Sequence of chain 1.B:
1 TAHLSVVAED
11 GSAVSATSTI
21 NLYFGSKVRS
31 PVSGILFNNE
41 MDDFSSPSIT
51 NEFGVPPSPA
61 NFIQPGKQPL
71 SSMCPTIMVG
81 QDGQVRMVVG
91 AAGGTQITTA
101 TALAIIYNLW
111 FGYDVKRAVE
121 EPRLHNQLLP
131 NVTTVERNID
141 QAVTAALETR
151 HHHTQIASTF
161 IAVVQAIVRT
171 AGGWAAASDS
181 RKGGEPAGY

A small-molecule ligand and the protein it binds are described below.
Small molecule (SMILES): CC(=O)N[C@@H]1[C@@H](O)[C@H](O)[C@@H](CO)O[C@H]1O

Binding-site contacts:
Ligand atom O7 contacts residue PRO338 of chain 1.A at 3.1 Å.
Ligand atom C2 contacts residue ASN131 of chain 1.B at 2.4 Å.
Ligand atom O4 contacts residue HIS337 of chain 1.A at 4.1 Å.
Ligand atom C5 contacts residue HIS151 of chain 1.B at 4.4 Å.
Ligand atom C7 contacts residue PRO338 of chain 1.A at 4.3 Å (hydrophobic).
Ligand atom C3 contacts residue ASN131 of chain 1.B at 3.7 Å.
Ligand atom C5 contacts residue ASN131 of chain 1.B at 3.6 Å.
Ligand atom C8 contacts residue ILE339 of chain 1.A at 3.8 Å (hydrophobic).
Ligand atom C6 contacts residue THR336 of chain 1.A at 3.7 Å.
Ligand atom C5 contacts residue HIS337 of chain 1.A at 4.1 Å.
Ligand atom C7 contacts residue ILE339 of chain 1.A at 4.0 Å (hydrophobic).
Ligand atom O6 contacts residue HIS151 of chain 1.B at 2.9 Å (h-bond).
Ligand atom O6 contacts residue THR336 of chain 1.A at 3.8 Å.
Ligand atom C1 contacts residue ARG294 of chain 1.A at 4.4 Å.
Ligand atom O4 contacts residue PRO338 of chain 1.A at 4.0 Å.
Ligand atom O7 contacts residue ASN131 of chain 1.B at 3.6 Å.
Ligand atom N2 contacts residue ASN131 of chain 1.B at 2.8 Å (h-bond).
Ligand atom O7 contacts residue ILE339 of chain 1.A at 2.8 Å (h-bond).
Ligand atom C3 contacts residue PRO338 of chain 1.A at 4.2 Å (hydrophobic).
Ligand atom C1 contacts residue ASN131 of chain 1.B at 1.4 Å.
Ligand atom C6 contacts residue HIS151 of chain 1.B at 3.0 Å.
Ligand atom O5 contacts residue ASN131 of chain 1.B at 2.4 Å (h-bond).
Ligand atom C5 contacts residue THR336 of chain 1.A at 4.5 Å.
Ligand atom C7 contacts residue ASN131 of chain 1.B at 3.4 Å.
Ligand atom C4 contacts residue ASN131 of chain 1.B at 4.2 Å.

Sequence of chain 1.A:
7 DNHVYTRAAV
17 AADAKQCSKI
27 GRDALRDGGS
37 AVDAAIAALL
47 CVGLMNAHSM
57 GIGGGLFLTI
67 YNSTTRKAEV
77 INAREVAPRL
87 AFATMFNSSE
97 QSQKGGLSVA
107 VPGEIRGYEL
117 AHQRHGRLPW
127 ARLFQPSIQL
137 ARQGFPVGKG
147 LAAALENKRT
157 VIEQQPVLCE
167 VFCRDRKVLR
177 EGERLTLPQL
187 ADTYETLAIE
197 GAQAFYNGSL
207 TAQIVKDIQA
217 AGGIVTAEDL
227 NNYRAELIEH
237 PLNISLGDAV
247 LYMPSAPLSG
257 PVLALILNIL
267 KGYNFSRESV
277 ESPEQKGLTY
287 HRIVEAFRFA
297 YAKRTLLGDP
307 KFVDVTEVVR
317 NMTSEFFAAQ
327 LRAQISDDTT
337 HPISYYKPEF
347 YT